Sequence of chain 2.B:
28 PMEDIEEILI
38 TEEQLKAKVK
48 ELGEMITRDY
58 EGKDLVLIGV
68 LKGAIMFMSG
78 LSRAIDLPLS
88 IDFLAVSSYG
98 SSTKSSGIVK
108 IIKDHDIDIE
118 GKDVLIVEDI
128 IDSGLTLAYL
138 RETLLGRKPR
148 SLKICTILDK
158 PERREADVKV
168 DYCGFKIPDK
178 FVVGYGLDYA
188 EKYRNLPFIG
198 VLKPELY

This small molecule binds to this protein.
Small molecule (SMILES): O=c1[nH]cnc2c1ncn2[C@@H]1O[C@H](COP(=O)(O)O)[C@@H](O)[C@H]1O

Binding-site contacts:
Ligand atom N1 contacts residue LEU184 of chain 2.B at 3.9 Å.
Ligand atom N1 contacts residue ASP185 of chain 2.B at 4.0 Å.
Ligand atom O3P contacts residue ARG191 of chain 2.B at 3.9 Å.
Ligand atom P contacts residue LYS69 of chain 2.B at 4.0 Å.
Ligand atom N1 contacts residue PHE178 of chain 2.B at 3.2 Å.
Ligand atom N7 contacts residue LYS157 of chain 2.B at 3.4 Å (salt-bridge).
Ligand atom O2P contacts residue MG1 of chain 2.I at 2.1 Å.
Ligand atom C2 contacts residue LEU184 of chain 2.B at 3.9 Å (hydrophobic).
Ligand atom P contacts residue GLY70 of chain 2.B at 4.1 Å.
Ligand atom P contacts residue ARG191 of chain 2.B at 3.8 Å.
Ligand atom O4' contacts residue ILE127 of chain 2.B at 4.1 Å.
Ligand atom C8 contacts residue ASP129 of chain 2.B at 3.6 Å.
Ligand atom C5' contacts residue MG1 of chain 2.I at 3.3 Å.
Ligand atom O3P contacts residue LEU68 of chain 2.B at 4.0 Å.
Ligand atom N7 contacts residue ASP129 of chain 2.B at 4.0 Å.
Ligand atom O6 contacts residue LYS177 of chain 2.B at 3.9 Å.
Ligand atom O2P contacts residue ASP185 of chain 2.B at 2.8 Å (salt-bridge).
Ligand atom N7 contacts residue ILE127 of chain 2.B at 4.1 Å.
Ligand atom C4 contacts residue ILE127 of chain 2.B at 4.2 Å (hydrophobic).
Ligand atom O3P contacts residue LYS69 of chain 2.B at 3.6 Å.
Ligand atom C2 contacts residue PHE178 of chain 2.B at 3.6 Å (hydrophobic).
Ligand atom O1P contacts residue LEU68 of chain 2.B at 3.8 Å.
Ligand atom O6 contacts residue LYS157 of chain 2.B at 3.2 Å (salt-bridge).
Ligand atom O1P contacts residue LYS69 of chain 2.B at 3.1 Å (salt-bridge).
Ligand atom O1P contacts residue GLY70 of chain 2.B at 2.7 Å (h-bond).
Ligand atom P contacts residue MG1 of chain 2.I at 3.3 Å.
Ligand atom C6 contacts residue VAL179 of chain 2.B at 3.5 Å (hydrophobic).
Ligand atom O2P contacts residue ARG191 of chain 2.B at 2.8 Å (salt-bridge).
Ligand atom C5 contacts residue LYS157 of chain 2.B at 4.0 Å.
Ligand atom C5 contacts residue PHE178 of chain 2.B at 3.9 Å (hydrophobic).
Ligand atom C2 contacts residue VAL179 of chain 2.B at 3.8 Å (hydrophobic).
Ligand atom O6 contacts residue PHE178 of chain 2.B at 3.4 Å.
Ligand atom O6 contacts residue VAL179 of chain 2.B at 2.9 Å (h-bond).
Ligand atom N9 contacts residue ILE127 of chain 2.B at 4.0 Å.
Ligand atom O1P contacts residue ARG191 of chain 2.B at 3.5 Å (salt-bridge).
Ligand atom N1 contacts residue VAL179 of chain 2.B at 2.8 Å (h-bond).
Ligand atom O5' contacts residue MG1 of chain 2.I at 3.4 Å.
Ligand atom C6 contacts residue LYS157 of chain 2.B at 3.9 Å.
Ligand atom C2 contacts residue ASP185 of chain 2.B at 3.4 Å.
Ligand atom C6 contacts residue PHE178 of chain 2.B at 3.4 Å (hydrophobic).